Sequence of chain 1.B:
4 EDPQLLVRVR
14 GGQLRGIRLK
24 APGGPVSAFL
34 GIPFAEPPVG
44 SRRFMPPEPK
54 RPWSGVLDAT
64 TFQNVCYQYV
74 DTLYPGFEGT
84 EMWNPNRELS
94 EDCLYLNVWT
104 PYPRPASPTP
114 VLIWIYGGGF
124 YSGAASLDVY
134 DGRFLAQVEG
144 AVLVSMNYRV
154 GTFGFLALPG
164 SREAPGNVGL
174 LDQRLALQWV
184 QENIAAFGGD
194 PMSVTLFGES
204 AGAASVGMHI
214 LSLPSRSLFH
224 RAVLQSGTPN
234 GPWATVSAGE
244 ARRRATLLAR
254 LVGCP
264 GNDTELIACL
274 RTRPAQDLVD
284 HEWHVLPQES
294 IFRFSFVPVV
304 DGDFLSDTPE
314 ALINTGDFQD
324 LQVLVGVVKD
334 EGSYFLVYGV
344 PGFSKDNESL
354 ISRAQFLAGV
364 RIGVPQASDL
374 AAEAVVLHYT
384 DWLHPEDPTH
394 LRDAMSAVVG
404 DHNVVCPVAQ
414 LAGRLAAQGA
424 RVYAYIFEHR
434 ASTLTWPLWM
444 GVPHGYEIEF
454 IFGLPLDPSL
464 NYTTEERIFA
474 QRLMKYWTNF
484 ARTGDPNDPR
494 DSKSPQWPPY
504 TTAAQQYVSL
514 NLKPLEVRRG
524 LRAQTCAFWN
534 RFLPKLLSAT

Binding-site contacts:
Ligand atom C4 contacts residue ASN464 of chain 1.B at 4.3 Å.
Ligand atom N2 contacts residue ASN464 of chain 1.B at 2.9 Å (h-bond).
Ligand atom C5 contacts residue ASN464 of chain 1.B at 3.7 Å.
Ligand atom C2 contacts residue ASN464 of chain 1.B at 2.5 Å.
Ligand atom C8 contacts residue SER462 of chain 1.B at 3.1 Å.
Ligand atom O5 contacts residue ASN464 of chain 1.B at 2.4 Å (h-bond).
Ligand atom C7 contacts residue SER462 of chain 1.B at 3.6 Å.
Ligand atom C8 contacts residue LEU463 of chain 1.B at 3.8 Å (hydrophobic).
Ligand atom C3 contacts residue ASN464 of chain 1.B at 3.8 Å.
Ligand atom C2 contacts residue SER462 of chain 1.B at 4.4 Å.
Ligand atom C1 contacts residue SER462 of chain 1.B at 4.5 Å.
Ligand atom O7 contacts residue ASN464 of chain 1.B at 3.5 Å (h-bond).
Ligand atom C1 contacts residue ASN464 of chain 1.B at 1.4 Å.
Ligand atom N2 contacts residue SER462 of chain 1.B at 3.3 Å (h-bond).
Ligand atom C7 contacts residue ASN464 of chain 1.B at 3.4 Å.

A small-molecule ligand and the protein it binds are described below.
Small molecule (SMILES): CC(=O)N[C@@H]1[C@@H](O)[C@H](O)[C@@H](CO)O[C@H]1O